Sequence of chain 2.A:
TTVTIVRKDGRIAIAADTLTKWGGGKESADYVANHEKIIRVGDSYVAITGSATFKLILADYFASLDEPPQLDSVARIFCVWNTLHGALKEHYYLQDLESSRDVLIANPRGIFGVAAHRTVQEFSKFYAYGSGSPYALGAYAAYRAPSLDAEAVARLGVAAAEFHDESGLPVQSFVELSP

Binding-site contacts:
Ligand atom CH3 contacts residue TRP22 of chain 2.A at 3.6 Å (hydrophobic).
Ligand atom O contacts residue LYS21 of chain 2.A at 2.9 Å (salt-bridge).
Ligand atom C24 contacts residue LYS21 of chain 2.A at 3.7 Å.
Ligand atom C22 contacts residue THR1 of chain 2.A at 2.5 Å.
Ligand atom CG1 contacts residue TRP22 of chain 2.A at 3.7 Å (hydrophobic).
Ligand atom O contacts residue ALA52 of chain 2.A at 3.0 Å (h-bond).
Ligand atom C14 contacts residue THR1 of chain 2.A at 3.0 Å.
Ligand atom C14 contacts residue GLY50 of chain 2.A at 3.3 Å.
Ligand atom C24 contacts residue LEU19 of chain 2.A at 3.6 Å (hydrophobic).
Ligand atom O contacts residue THR1 of chain 2.A at 2.0 Å (h-bond).
Ligand atom O contacts residue SER51 of chain 2.A at 3.6 Å (h-bond).
Ligand atom C contacts residue PO41 of chain 2.O at 3.4 Å.
Ligand atom C contacts residue THR1 of chain 2.A at 1.4 Å.
Ligand atom CA contacts residue GLY50 of chain 2.A at 3.6 Å.
Ligand atom O contacts residue GLY50 of chain 2.A at 3.2 Å (h-bond).
Ligand atom O contacts residue HIS125 of chain 2.G at 3.1 Å (h-bond).
Ligand atom N contacts residue LYS21 of chain 2.A at 3.1 Å (salt-bridge).
Ligand atom C23 contacts residue PO41 of chain 2.O at 3.1 Å.
Ligand atom O contacts residue THR20 of chain 2.A at 3.6 Å.
Ligand atom CA contacts residue THR1 of chain 2.A at 2.5 Å.
Ligand atom CA contacts residue LYS21 of chain 2.A at 3.4 Å.
Ligand atom O6 contacts residue THR1 of chain 2.A at 3.7 Å.
Ligand atom C24 contacts residue THR1 of chain 2.A at 3.5 Å.
Ligand atom O6 contacts residue PO41 of chain 2.O at 2.6 Å (h-bond).
Ligand atom CD1 contacts residue GLN129 of chain 2.G at 3.6 Å.
Ligand atom C24 contacts residue GLU176 of chain 2.A at 3.4 Å.
Ligand atom CD1 contacts residue TRP22 of chain 2.A at 3.3 Å (hydrophobic).
Ligand atom C23 contacts residue GLU176 of chain 2.A at 3.2 Å.
Ligand atom CN contacts residue TRP22 of chain 2.A at 3.4 Å (hydrophobic).
Ligand atom C15 contacts residue ALA52 of chain 2.A at 3.7 Å (hydrophobic).
Ligand atom C contacts residue LYS21 of chain 2.A at 3.8 Å.
Ligand atom CA contacts residue GLY50 of chain 2.A at 3.6 Å.
Ligand atom C22 contacts residue PO41 of chain 2.O at 3.2 Å.
Ligand atom N contacts residue GLY50 of chain 2.A at 3.0 Å (h-bond).
Ligand atom C23 contacts residue THR1 of chain 2.A at 1.3 Å.
Ligand atom CG2 contacts residue LYS21 of chain 2.A at 3.5 Å.
Ligand atom CG2 contacts residue THR20 of chain 2.A at 3.2 Å.
Ligand atom O contacts residue PO41 of chain 2.O at 2.5 Å (h-bond).
Ligand atom C contacts residue HIS125 of chain 2.G at 3.7 Å.
Ligand atom C20 contacts residue ILE48 of chain 2.A at 3.7 Å (hydrophobic).

Sequence of chain 2.G:
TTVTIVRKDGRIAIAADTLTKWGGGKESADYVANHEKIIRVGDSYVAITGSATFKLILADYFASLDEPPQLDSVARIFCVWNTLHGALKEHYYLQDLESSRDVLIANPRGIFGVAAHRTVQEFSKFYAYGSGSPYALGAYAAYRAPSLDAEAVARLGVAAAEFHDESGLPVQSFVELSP

This protein binds this small molecule.
Small molecule (SMILES): CC[C@H](C)[C@H](NC(=O)[C@H]([C@@H](C)CC)N(C)C(C)=O)C(=O)N[C@H](C(=O)N[C@@H](CC(C)C)[C@@H](O)C(C)(C)O)[C@@H](C)O